Sequence of chain 2.A:
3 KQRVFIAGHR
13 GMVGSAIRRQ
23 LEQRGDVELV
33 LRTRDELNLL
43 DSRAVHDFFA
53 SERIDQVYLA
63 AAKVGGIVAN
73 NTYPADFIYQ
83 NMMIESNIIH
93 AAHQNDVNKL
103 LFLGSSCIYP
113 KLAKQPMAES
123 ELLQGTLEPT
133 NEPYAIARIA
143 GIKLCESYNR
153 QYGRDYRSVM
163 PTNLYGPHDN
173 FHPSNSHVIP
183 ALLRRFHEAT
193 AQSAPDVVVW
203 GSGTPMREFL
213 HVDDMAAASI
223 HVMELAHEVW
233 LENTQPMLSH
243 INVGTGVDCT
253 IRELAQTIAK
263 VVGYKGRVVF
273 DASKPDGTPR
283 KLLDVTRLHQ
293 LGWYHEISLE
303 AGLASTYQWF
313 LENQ

Binding-site contacts:
Ligand atom O1 contacts residue ILE69 of chain 2.A at 3.1 Å (h-bond).
Ligand atom O1P contacts residue ALA71 of chain 2.A at 3.2 Å.
Ligand atom C1 contacts residue VAL70 of chain 2.A at 3.3 Å (hydrophobic).
Ligand atom P contacts residue GLY68 of chain 2.A at 3.3 Å.
Ligand atom O1P contacts residue GLY67 of chain 2.A at 3.5 Å.
Ligand atom P contacts residue NAP1 of chain 2.B at 4.2 Å.
Ligand atom O1P contacts residue NAP1 of chain 2.B at 3.1 Å (h-bond).
Ligand atom C1 contacts residue SER178 of chain 2.A at 3.6 Å.
Ligand atom C1 contacts residue ILE69 of chain 2.A at 3.3 Å (hydrophobic).
Ligand atom O1 contacts residue VAL70 of chain 2.A at 2.6 Å (h-bond).
Ligand atom O2 contacts residue VAL70 of chain 2.A at 3.2 Å (h-bond).
Ligand atom C1M contacts residue ILE69 of chain 2.A at 4.0 Å (hydrophobic).
Ligand atom O1 contacts residue SER178 of chain 2.A at 3.6 Å.
Ligand atom O2 contacts residue GLY67 of chain 2.A at 4.3 Å.
Ligand atom C1M contacts residue ASN177 of chain 2.A at 4.3 Å.
Ligand atom O2 contacts residue GLY68 of chain 2.A at 2.8 Å.
Ligand atom C1 contacts residue GLY68 of chain 2.A at 3.4 Å.
Ligand atom O2P contacts residue VAL70 of chain 2.A at 4.2 Å.
Ligand atom C1 contacts residue ALA71 of chain 2.A at 4.0 Å (hydrophobic).
Ligand atom O1P contacts residue GLY68 of chain 2.A at 2.7 Å (h-bond).
Ligand atom O3P contacts residue NAP1 of chain 2.B at 4.2 Å.
Ligand atom O3P contacts residue GLY68 of chain 2.A at 4.3 Å.
Ligand atom O2P contacts residue ALA71 of chain 2.A at 3.2 Å.
Ligand atom P contacts residue GLY67 of chain 2.A at 4.5 Å.
Ligand atom O1 contacts residue ALA71 of chain 2.A at 4.1 Å.
Ligand atom O2 contacts residue ALA71 of chain 2.A at 2.8 Å (h-bond).
Ligand atom C1M contacts residue SER178 of chain 2.A at 3.4 Å.
Ligand atom P contacts residue ALA71 of chain 2.A at 3.5 Å.
Ligand atom O1 contacts residue GLY68 of chain 2.A at 3.6 Å.
Ligand atom C1M contacts residue SER176 of chain 2.A at 4.1 Å.
Ligand atom C1M contacts residue GLY68 of chain 2.A at 3.6 Å.
Ligand atom O2 contacts residue ILE69 of chain 2.A at 3.3 Å (h-bond).

This small molecule binds to this protein.
Small molecule (SMILES): CC(=O)OP(=O)(O)O